Sequence of chain 4.A:
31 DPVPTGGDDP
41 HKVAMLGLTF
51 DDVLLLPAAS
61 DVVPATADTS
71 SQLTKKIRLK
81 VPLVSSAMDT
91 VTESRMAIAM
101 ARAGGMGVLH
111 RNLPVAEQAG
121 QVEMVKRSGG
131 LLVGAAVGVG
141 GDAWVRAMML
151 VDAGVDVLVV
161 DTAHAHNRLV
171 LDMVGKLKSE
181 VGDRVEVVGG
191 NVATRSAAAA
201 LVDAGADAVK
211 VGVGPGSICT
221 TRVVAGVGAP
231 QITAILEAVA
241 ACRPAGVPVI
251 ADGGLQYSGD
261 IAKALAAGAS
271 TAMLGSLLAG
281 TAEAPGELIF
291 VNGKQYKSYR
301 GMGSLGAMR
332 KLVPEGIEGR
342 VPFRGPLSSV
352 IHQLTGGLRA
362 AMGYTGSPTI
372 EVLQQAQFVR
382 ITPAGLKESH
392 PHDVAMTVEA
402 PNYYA

Sequence of chain 1.A:
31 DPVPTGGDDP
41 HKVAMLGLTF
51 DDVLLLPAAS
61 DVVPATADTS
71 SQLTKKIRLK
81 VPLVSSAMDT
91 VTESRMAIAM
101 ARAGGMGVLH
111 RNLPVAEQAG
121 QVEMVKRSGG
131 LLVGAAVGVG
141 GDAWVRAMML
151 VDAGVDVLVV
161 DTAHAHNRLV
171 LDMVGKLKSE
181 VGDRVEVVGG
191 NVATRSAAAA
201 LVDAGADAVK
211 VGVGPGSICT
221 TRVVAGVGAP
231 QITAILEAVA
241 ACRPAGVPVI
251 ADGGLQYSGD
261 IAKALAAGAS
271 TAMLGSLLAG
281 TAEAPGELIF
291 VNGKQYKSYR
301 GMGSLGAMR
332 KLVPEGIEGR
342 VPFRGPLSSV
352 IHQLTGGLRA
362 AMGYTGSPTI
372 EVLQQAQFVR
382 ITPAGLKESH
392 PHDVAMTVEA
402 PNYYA

Binding-site contacts:
Ligand atom C25 contacts residue ASP161 of chain 4.A at 3.5 Å.
Ligand atom N8 contacts residue ALA361 of chain 1.A at 3.3 Å (h-bond).
Ligand atom C7 contacts residue GLY214 of chain 4.A at 3.5 Å.
Ligand atom C30 contacts residue HIS164 of chain 4.A at 3.7 Å.
Ligand atom C18 contacts residue GLY303 of chain 4.A at 3.7 Å.
Ligand atom O8 contacts residue VAL170 of chain 4.A at 3.7 Å.
Ligand atom N3 contacts residue THR162 of chain 4.A at 3.4 Å.
Ligand atom O3 contacts residue GLU336 of chain 4.A at 3.4 Å (salt-bridge).
Ligand atom C15 contacts residue IMP1 of chain 4.B at 3.6 Å.
Ligand atom O3 contacts residue THR221 of chain 4.A at 2.7 Å (h-bond).
Ligand atom N7 contacts residue TYR365 of chain 1.A at 3.3 Å (h-bond).
Ligand atom N6 contacts residue ASN167 of chain 4.A at 3.1 Å (h-bond).
Ligand atom O1 contacts residue VAL213 of chain 4.A at 3.4 Å.
Ligand atom O1 contacts residue GLY212 of chain 4.A at 3.0 Å (h-bond).
Ligand atom O1 contacts residue GLY214 of chain 4.A at 3.1 Å (h-bond).
Ligand atom O2 contacts residue GLY214 of chain 4.A at 3.2 Å (h-bond).
Ligand atom O6 contacts residue THR162 of chain 4.A at 3.6 Å.
Ligand atom O6 contacts residue VAL170 of chain 4.A at 3.7 Å.
Ligand atom N7 contacts residue GLY364 of chain 1.A at 3.0 Å.
Ligand atom C9 contacts residue GLY212 of chain 4.A at 3.1 Å.
Ligand atom C18 contacts residue MET302 of chain 4.A at 3.5 Å (hydrophobic).
Ligand atom C25 contacts residue ARG111 of chain 4.A at 3.2 Å.
Ligand atom N2 contacts residue ALA163 of chain 4.A at 3.3 Å.
Ligand atom O2 contacts residue CYS219 of chain 4.A at 3.6 Å (h-bond).
Ligand atom C2 contacts residue IMP1 of chain 4.B at 3.6 Å.
Ligand atom C23 contacts residue ARG111 of chain 4.A at 3.7 Å.
Ligand atom C5 contacts residue IMP1 of chain 4.B at 3.7 Å.
Ligand atom O2 contacts residue THR221 of chain 4.A at 2.8 Å (h-bond).
Ligand atom N8 contacts residue TYR365 of chain 1.A at 3.5 Å.
Ligand atom N3 contacts residue ALA163 of chain 4.A at 3.0 Å (h-bond).
Ligand atom O8 contacts residue ASN167 of chain 4.A at 3.1 Å.
Ligand atom C6 contacts residue IMP1 of chain 4.B at 3.4 Å.
Ligand atom C1 contacts residue IMP1 of chain 4.B at 3.0 Å.
Ligand atom O3 contacts residue IMP1 of chain 4.B at 3.1 Å.
Ligand atom O5 contacts residue THR162 of chain 4.A at 3.2 Å.
Ligand atom C41 contacts residue ASN167 of chain 4.A at 3.5 Å.
Ligand atom C9 contacts residue ASN191 of chain 4.A at 3.5 Å.
Ligand atom C12 contacts residue IMP1 of chain 4.B at 3.5 Å.
Ligand atom C41 contacts residue VAL62 of chain 1.A at 3.1 Å (hydrophobic).
Ligand atom C41 contacts residue GLY364 of chain 1.A at 3.2 Å.

A small-molecule ligand and the protein it binds are described below.
Small molecule (SMILES): COc1c(C)c2c(c(O)c1C/C=C(\C)Cn1cc(COC[C@H]3O[C@@H](n4cnc5c(N)ncnc54)[C@H](O)[C@@H]3O)nn1)C(=O)OC2